Sequence of chain 1.A:
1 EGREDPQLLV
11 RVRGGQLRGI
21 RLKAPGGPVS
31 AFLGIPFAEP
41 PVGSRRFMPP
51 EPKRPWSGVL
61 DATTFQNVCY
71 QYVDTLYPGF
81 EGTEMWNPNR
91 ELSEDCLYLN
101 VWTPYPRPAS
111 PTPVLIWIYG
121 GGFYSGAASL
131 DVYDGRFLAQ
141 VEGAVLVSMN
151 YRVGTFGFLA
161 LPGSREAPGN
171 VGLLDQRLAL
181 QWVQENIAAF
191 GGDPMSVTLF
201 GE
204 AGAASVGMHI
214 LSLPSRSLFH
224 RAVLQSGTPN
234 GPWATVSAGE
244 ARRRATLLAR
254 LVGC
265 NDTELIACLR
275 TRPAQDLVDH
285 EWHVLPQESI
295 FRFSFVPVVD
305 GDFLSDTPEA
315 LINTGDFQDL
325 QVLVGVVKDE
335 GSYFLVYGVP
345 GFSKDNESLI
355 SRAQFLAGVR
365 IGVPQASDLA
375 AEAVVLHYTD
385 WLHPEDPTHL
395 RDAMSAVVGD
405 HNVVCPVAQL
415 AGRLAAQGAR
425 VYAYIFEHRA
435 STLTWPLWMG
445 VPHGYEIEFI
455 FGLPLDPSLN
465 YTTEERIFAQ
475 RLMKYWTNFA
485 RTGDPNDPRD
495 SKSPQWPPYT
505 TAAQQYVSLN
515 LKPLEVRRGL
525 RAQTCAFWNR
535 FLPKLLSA

Binding-site contacts:
Ligand atom C2 contacts residue SER309 of chain 1.A at 3.9 Å.
Ligand atom O4 contacts residue GLY305 of chain 1.A at 4.1 Å.
Ligand atom O2 contacts residue GLY305 of chain 1.A at 4.2 Å.
Ligand atom C1 contacts residue SER309 of chain 1.A at 3.6 Å.
Ligand atom C4 contacts residue ASP304 of chain 1.A at 3.9 Å.
Ligand atom C1 contacts residue ASP310 of chain 1.A at 4.4 Å.
Ligand atom C4 contacts residue GLY305 of chain 1.A at 4.2 Å.
Ligand atom C3 contacts residue SER309 of chain 1.A at 4.3 Å.
Ligand atom O4 contacts residue ASP304 of chain 1.A at 3.0 Å (salt-bridge).
Ligand atom O2 contacts residue VAL303 of chain 1.A at 4.4 Å.
Ligand atom C3 contacts residue GLY305 of chain 1.A at 3.3 Å.
Ligand atom C3 contacts residue VAL303 of chain 1.A at 4.0 Å (hydrophobic).
Ligand atom O4 contacts residue VAL303 of chain 1.A at 4.2 Å.
Ligand atom O2 contacts residue SER309 of chain 1.A at 3.8 Å.
Ligand atom C4 contacts residue VAL303 of chain 1.A at 3.9 Å (hydrophobic).
Ligand atom C3 contacts residue ASP304 of chain 1.A at 3.8 Å.

A protein and the small-molecule ligand that binds it are described below.
Small molecule (SMILES): O=CCOCCO